Binding-site contacts:
Ligand atom C02 contacts residue SER645 of chain 1.C at 3.7 Å.
Ligand atom C01 contacts residue SER645 of chain 1.C at 3.2 Å.
Ligand atom O18 contacts residue SER645 of chain 1.C at 3.5 Å (h-bond).
Ligand atom C01 contacts residue ARG476 of chain 1.C at 4.0 Å.
Ligand atom O16 contacts residue SER645 of chain 1.C at 2.8 Å (h-bond).
Ligand atom NP3 contacts residue GLU696 of chain 1.C at 3.7 Å.
Ligand atom O19 contacts residue LEU695 of chain 1.C at 3.4 Å.
Ligand atom O17 contacts residue SER645 of chain 1.C at 3.8 Å.
Ligand atom N15 contacts residue LEU695 of chain 1.C at 3.7 Å.
Ligand atom O17 contacts residue ARG476 of chain 1.C at 3.6 Å (salt-bridge).
Ligand atom C01 contacts residue TYR441 of chain 1.C at 3.9 Å (hydrophobic).
Ligand atom O18 contacts residue THR646 of chain 1.C at 2.3 Å (h-bond).
Ligand atom O16 contacts residue THR471 of chain 1.C at 4.0 Å.
Ligand atom O20 contacts residue THR677 of chain 1.C at 3.8 Å.
Ligand atom C03 contacts residue TYR441 of chain 1.C at 3.6 Å (hydrophobic).
Ligand atom C02 contacts residue THR471 of chain 1.C at 3.5 Å.
Ligand atom C01 contacts residue THR471 of chain 1.C at 3.1 Å.
Ligand atom C05 contacts residue THR677 of chain 1.C at 3.8 Å.
Ligand atom C02 contacts residue GLU696 of chain 1.C at 3.4 Å.
Ligand atom O16 contacts residue TYR441 of chain 1.C at 3.9 Å.
Ligand atom O17 contacts residue THR471 of chain 1.C at 2.7 Å (h-bond).
Ligand atom O18 contacts residue GLU696 of chain 1.C at 2.9 Å (salt-bridge).
Ligand atom C04 contacts residue GLU696 of chain 1.C at 3.5 Å.
Ligand atom NP3 contacts residue THR471 of chain 1.C at 3.9 Å.
Ligand atom O16 contacts residue ARG476 of chain 1.C at 3.6 Å (salt-bridge).
Ligand atom O17 contacts residue PRO469 of chain 1.C at 3.2 Å (h-bond).
Ligand atom O16 contacts residue GLY644 of chain 1.C at 3.7 Å.
Ligand atom NP3 contacts residue PRO469 of chain 1.C at 2.7 Å (h-bond).
Ligand atom C02 contacts residue PRO469 of chain 1.C at 3.8 Å (hydrophobic).
Ligand atom NP3 contacts residue TYR441 of chain 1.C at 3.2 Å.
Ligand atom N14 contacts residue GLU696 of chain 1.C at 4.1 Å.
Ligand atom N15 contacts residue GLU696 of chain 1.C at 3.6 Å (salt-bridge).
Ligand atom O20 contacts residue LEU641 of chain 1.C at 3.7 Å.
Ligand atom N15 contacts residue THR646 of chain 1.C at 3.8 Å.
Ligand atom O19 contacts residue THR677 of chain 1.C at 3.0 Å (h-bond).
Ligand atom O17 contacts residue LEU470 of chain 1.C at 3.6 Å.
Ligand atom C04 contacts residue THR646 of chain 1.C at 3.3 Å.
Ligand atom C01 contacts residue PRO469 of chain 1.C at 3.9 Å (hydrophobic).
Ligand atom O17 contacts residue TYR441 of chain 1.C at 3.8 Å.
Ligand atom O19 contacts residue TYR693 of chain 1.C at 3.7 Å.

This protein binds this small molecule.
Small molecule (SMILES): N[C@@H](Cn1oc(=O)[nH]c1=O)C(=O)O

Sequence of chain 1.C:
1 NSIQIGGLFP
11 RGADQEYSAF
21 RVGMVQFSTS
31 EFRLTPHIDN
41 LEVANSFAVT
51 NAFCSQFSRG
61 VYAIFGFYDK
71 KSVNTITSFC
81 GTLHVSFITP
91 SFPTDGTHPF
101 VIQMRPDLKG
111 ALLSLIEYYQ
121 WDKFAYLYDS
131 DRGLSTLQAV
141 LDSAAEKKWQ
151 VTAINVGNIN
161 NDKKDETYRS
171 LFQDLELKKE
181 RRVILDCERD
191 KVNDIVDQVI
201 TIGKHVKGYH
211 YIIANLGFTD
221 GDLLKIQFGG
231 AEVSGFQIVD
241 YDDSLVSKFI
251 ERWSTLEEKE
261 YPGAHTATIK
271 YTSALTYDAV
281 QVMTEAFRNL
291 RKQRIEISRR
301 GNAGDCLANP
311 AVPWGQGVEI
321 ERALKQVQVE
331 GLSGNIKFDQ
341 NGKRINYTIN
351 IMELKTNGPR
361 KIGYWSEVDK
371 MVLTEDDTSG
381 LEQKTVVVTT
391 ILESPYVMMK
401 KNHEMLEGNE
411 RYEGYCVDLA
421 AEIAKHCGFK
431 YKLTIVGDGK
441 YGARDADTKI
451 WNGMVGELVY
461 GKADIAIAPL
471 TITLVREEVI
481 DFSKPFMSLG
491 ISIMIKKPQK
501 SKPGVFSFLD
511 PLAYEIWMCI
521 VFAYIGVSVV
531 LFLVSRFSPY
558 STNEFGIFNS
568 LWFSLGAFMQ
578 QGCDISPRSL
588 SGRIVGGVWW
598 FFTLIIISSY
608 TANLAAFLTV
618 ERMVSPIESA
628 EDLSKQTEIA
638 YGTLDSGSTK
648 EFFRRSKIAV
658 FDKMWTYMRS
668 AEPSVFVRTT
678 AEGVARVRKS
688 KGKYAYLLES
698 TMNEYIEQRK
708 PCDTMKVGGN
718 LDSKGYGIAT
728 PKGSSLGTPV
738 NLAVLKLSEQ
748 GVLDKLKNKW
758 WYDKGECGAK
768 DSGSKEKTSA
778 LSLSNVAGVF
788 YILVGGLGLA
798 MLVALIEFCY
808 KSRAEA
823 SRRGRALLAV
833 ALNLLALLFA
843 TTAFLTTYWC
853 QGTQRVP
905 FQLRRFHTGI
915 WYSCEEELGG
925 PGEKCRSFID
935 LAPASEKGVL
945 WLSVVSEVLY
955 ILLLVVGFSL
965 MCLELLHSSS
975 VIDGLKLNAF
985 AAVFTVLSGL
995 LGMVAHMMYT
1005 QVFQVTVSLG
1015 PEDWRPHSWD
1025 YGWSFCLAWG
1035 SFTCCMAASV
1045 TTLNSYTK